This small molecule binds to this protein.
Small molecule (SMILES): C[C@@H](CC(=O)N[C@H]1CCCCN(O)C1=O)OC(=O)[C@H](CCCCN(O)C(=O)/C=C\CCCCCCCC(=O)O)NC(=O)[C@@H]1COC(c2ccccc2O)=N1

Sequence of chain 1.A:
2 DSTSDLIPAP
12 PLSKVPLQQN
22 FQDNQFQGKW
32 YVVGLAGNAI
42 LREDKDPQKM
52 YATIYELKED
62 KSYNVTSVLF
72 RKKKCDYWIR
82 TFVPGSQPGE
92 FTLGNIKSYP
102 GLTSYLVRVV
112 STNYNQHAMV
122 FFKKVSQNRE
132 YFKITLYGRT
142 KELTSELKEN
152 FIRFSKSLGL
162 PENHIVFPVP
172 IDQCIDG

Binding-site contacts:
Ligand atom C5 contacts residue LYS125 of chain 1.A at 3.7 Å.
Ligand atom C45 contacts residue FE1 of chain 1.D at 3.1 Å.
Ligand atom O54 contacts residue THR54 of chain 1.A at 2.9 Å (h-bond).
Ligand atom N35 contacts residue LYS134 of chain 1.A at 3.6 Å.
Ligand atom C48 contacts residue ARG81 of chain 1.A at 3.6 Å.
Ligand atom O2 contacts residue LYS134 of chain 1.A at 3.3 Å (salt-bridge).
Ligand atom C3 contacts residue LYS134 of chain 1.A at 3.7 Å.
Ligand atom N35 contacts residue FE1 of chain 1.D at 3.0 Å.
Ligand atom C57 contacts residue TYR52 of chain 1.A at 3.6 Å (hydrophobic).
Ligand atom N43 contacts residue FE1 of chain 1.D at 3.1 Å.
Ligand atom O28 contacts residue LEU70 of chain 1.A at 3.0 Å.
Ligand atom O36 contacts residue FE1 of chain 1.D at 2.3 Å.
Ligand atom C5 contacts residue PHE123 of chain 1.A at 3.6 Å (hydrophobic).
Ligand atom N17 contacts residue FE1 of chain 1.D at 3.7 Å.
Ligand atom C10 contacts residue FE1 of chain 1.D at 3.1 Å.
Ligand atom C47 contacts residue ARG81 of chain 1.A at 3.6 Å.
Ligand atom C53 contacts residue SER68 of chain 1.A at 3.6 Å.
Ligand atom O44 contacts residue LYS125 of chain 1.A at 2.9 Å (salt-bridge).
Ligand atom C51 contacts residue ARG81 of chain 1.A at 3.5 Å.
Ligand atom O54 contacts residue TYR138 of chain 1.A at 2.6 Å (h-bond).
Ligand atom C32 contacts residue LEU70 of chain 1.A at 3.4 Å (hydrophobic).
Ligand atom C34 contacts residue TYR52 of chain 1.A at 3.4 Å (hydrophobic).
Ligand atom O53 contacts residue LYS134 of chain 1.A at 2.9 Å (salt-bridge).
Ligand atom O2 contacts residue FE1 of chain 1.D at 2.0 Å.
Ligand atom C8 contacts residue FE1 of chain 1.D at 3.5 Å.
Ligand atom C55 contacts residue PHE123 of chain 1.A at 3.5 Å (hydrophobic).
Ligand atom C55 contacts residue LYS134 of chain 1.A at 3.7 Å.
Ligand atom O46 contacts residue FE1 of chain 1.D at 2.3 Å.
Ligand atom C52 contacts residue VAL66 of chain 1.A at 3.7 Å (hydrophobic).
Ligand atom C3 contacts residue FE1 of chain 1.D at 3.1 Å.
Ligand atom O38 contacts residue FE1 of chain 1.D at 2.2 Å.
Ligand atom O44 contacts residue FE1 of chain 1.D at 2.3 Å.
Ligand atom C48 contacts residue TRP79 of chain 1.A at 3.7 Å (hydrophobic).
Ligand atom C37 contacts residue FE1 of chain 1.D at 3.0 Å.
Ligand atom N11 contacts residue FE1 of chain 1.D at 2.2 Å.
Ligand atom N43 contacts residue LYS125 of chain 1.A at 3.7 Å.
Ligand atom C12 contacts residue FE1 of chain 1.D at 3.2 Å.
Ligand atom O36 contacts residue LYS134 of chain 1.A at 2.5 Å (salt-bridge).
Ligand atom O53 contacts residue TYR52 of chain 1.A at 2.5 Å (h-bond).
Ligand atom C57 contacts residue TYR138 of chain 1.A at 3.5 Å (hydrophobic).